Binding-site contacts:
Ligand atom C8 contacts residue GLY216 of chain 13.E at 2.1 Å.
Ligand atom C7 contacts residue GLY216 of chain 13.E at 2.7 Å.
Ligand atom N2 contacts residue ASN237 of chain 13.E at 3.1 Å (h-bond).
Ligand atom C2 contacts residue ASN237 of chain 13.E at 2.6 Å.
Ligand atom N2 contacts residue ASN218 of chain 13.E at 4.4 Å.
Ligand atom C3 contacts residue ASN237 of chain 13.E at 3.9 Å.
Ligand atom C1 contacts residue GLY216 of chain 13.E at 4.3 Å.
Ligand atom C5 contacts residue ASN237 of chain 13.E at 3.6 Å.
Ligand atom O7 contacts residue NAG1 of chain 13.I at 3.7 Å.
Ligand atom C7 contacts residue NAG1 of chain 13.I at 4.4 Å.
Ligand atom N2 contacts residue GLY216 of chain 13.E at 2.6 Å (h-bond).
Ligand atom C8 contacts residue NAG1 of chain 13.I at 4.3 Å.
Ligand atom O7 contacts residue ASN237 of chain 13.E at 3.8 Å.
Ligand atom O7 contacts residue ASN218 of chain 13.E at 3.5 Å (h-bond).
Ligand atom O6 contacts residue ASN237 of chain 13.E at 4.4 Å.
Ligand atom O5 contacts residue ASN237 of chain 13.E at 2.3 Å (h-bond).
Ligand atom O7 contacts residue GLY216 of chain 13.E at 3.9 Å.
Ligand atom C4 contacts residue ASN237 of chain 13.E at 4.3 Å.
Ligand atom C2 contacts residue GLY216 of chain 13.E at 3.9 Å.
Ligand atom C7 contacts residue ASN218 of chain 13.E at 3.4 Å.
Ligand atom C1 contacts residue ASN237 of chain 13.E at 1.4 Å.
Ligand atom C7 contacts residue ASN237 of chain 13.E at 3.7 Å.
Ligand atom C8 contacts residue LYS217 of chain 13.E at 3.9 Å.
Ligand atom C8 contacts residue ASN218 of chain 13.E at 2.8 Å.

This small molecule binds to this protein.
Small molecule (SMILES): CC(=O)N[C@H]1[C@H](O[C@H]2[C@H](O)[C@@H](NC(C)=O)CO[C@@H]2CO)O[C@H](CO)[C@@H](O[C@@H]2O[C@H](CO)[C@@H](O)[C@H](O)[C@@H]2O)[C@@H]1O

Sequence of chain 13.E:
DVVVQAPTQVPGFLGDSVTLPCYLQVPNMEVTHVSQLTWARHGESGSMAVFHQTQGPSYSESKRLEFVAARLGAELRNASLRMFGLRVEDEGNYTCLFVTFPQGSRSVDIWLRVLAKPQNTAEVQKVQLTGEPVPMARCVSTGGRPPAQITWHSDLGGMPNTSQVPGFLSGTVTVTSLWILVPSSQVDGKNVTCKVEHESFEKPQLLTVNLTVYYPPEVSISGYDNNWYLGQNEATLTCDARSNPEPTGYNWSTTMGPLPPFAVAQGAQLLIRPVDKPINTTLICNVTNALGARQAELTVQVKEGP